This protein binds this small molecule.
Small molecule (SMILES): CC(=O)N[C@@H]1[C@@H](O)[C@H](O)[C@@H](CO)O[C@H]1O

Binding-site contacts:
Ligand atom C4 contacts residue ASN1095 of chain 1.B at 4.2 Å.
Ligand atom C8 contacts residue GLY1096 of chain 1.B at 3.4 Å.
Ligand atom O6 contacts residue PHE1100 of chain 1.B at 4.4 Å.
Ligand atom O5 contacts residue ASN1095 of chain 1.B at 2.4 Å (h-bond).
Ligand atom O7 contacts residue ASN1095 of chain 1.B at 3.7 Å.
Ligand atom C3 contacts residue ASN1095 of chain 1.B at 3.8 Å.
Ligand atom C5 contacts residue ASN1095 of chain 1.B at 3.7 Å.
Ligand atom C1 contacts residue HIS1098 of chain 1.B at 4.1 Å.
Ligand atom N2 contacts residue GLY1096 of chain 1.B at 3.1 Å (h-bond).
Ligand atom C1 contacts residue ASN1095 of chain 1.B at 1.4 Å.
Ligand atom C5 contacts residue PHE1100 of chain 1.B at 4.0 Å (hydrophobic).
Ligand atom C7 contacts residue GLY1096 of chain 1.B at 3.7 Å.
Ligand atom C2 contacts residue GLY1096 of chain 1.B at 4.2 Å.
Ligand atom C2 contacts residue HIS1098 of chain 1.B at 4.3 Å.
Ligand atom C4 contacts residue HIS1098 of chain 1.B at 4.2 Å.
Ligand atom C5 contacts residue HIS1098 of chain 1.B at 4.0 Å.
Ligand atom C1 contacts residue PHE1100 of chain 1.B at 4.3 Å (hydrophobic).
Ligand atom O5 contacts residue PHE1100 of chain 1.B at 3.9 Å.
Ligand atom C1 contacts residue GLY1096 of chain 1.B at 4.2 Å.
Ligand atom O4 contacts residue HIS1098 of chain 1.B at 3.9 Å.
Ligand atom C6 contacts residue PHE1100 of chain 1.B at 3.8 Å (hydrophobic).
Ligand atom C3 contacts residue HIS1098 of chain 1.B at 3.8 Å.
Ligand atom C7 contacts residue ASN1095 of chain 1.B at 3.5 Å.
Ligand atom N2 contacts residue ASN1095 of chain 1.B at 2.9 Å (h-bond).
Ligand atom O5 contacts residue HIS1098 of chain 1.B at 4.5 Å.
Ligand atom C8 contacts residue ASN1095 of chain 1.B at 3.6 Å.
Ligand atom C2 contacts residue ASN1095 of chain 1.B at 2.5 Å.

Sequence of chain 1.B:
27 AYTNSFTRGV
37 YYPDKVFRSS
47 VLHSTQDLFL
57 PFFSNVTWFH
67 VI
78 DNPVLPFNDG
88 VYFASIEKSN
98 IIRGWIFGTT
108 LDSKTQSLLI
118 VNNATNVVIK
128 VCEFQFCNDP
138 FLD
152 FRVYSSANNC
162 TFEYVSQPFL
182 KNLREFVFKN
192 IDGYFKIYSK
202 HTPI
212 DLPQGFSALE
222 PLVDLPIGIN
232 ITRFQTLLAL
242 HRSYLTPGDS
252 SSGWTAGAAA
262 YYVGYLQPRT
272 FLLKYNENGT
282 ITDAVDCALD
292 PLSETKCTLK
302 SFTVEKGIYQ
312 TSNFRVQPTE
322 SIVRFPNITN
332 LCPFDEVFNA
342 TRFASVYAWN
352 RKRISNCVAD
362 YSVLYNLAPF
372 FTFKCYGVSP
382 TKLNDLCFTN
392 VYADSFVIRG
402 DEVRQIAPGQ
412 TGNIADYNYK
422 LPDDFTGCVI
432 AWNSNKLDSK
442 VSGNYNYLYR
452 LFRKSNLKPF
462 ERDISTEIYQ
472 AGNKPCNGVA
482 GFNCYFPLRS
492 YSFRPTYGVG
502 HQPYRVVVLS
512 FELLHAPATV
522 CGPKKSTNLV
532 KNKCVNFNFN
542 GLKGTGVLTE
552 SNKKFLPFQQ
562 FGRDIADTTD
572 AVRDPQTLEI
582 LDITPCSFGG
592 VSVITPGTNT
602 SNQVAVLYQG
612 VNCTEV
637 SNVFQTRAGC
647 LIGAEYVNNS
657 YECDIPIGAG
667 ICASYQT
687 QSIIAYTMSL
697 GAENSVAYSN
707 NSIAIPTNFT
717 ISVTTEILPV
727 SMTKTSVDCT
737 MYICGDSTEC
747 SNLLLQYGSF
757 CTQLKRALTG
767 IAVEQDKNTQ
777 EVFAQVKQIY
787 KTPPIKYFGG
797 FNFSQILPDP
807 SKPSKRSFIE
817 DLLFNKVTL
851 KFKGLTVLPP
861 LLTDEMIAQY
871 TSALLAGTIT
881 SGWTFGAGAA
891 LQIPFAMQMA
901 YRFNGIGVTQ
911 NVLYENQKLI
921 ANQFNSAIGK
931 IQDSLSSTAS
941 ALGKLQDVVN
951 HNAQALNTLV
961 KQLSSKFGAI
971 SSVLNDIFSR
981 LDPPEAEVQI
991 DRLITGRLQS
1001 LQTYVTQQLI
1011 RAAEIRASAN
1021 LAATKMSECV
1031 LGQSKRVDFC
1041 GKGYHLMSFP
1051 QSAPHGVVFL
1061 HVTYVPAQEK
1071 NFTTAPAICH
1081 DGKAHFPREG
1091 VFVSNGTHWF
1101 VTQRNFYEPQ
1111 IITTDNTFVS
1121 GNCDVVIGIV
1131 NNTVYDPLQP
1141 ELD